Binding-site contacts:
Ligand atom CD2 contacts residue VAL73 of chain 4.A at 4.0 Å (hydrophobic).
Ligand atom CA contacts residue GLU245 of chain 4.A at 3.7 Å.
Ligand atom C contacts residue GLU245 of chain 4.A at 4.1 Å.
Ligand atom CE1 contacts residue GLN90 of chain 4.A at 3.7 Å.
Ligand atom N contacts residue GLU245 of chain 4.A at 2.9 Å (salt-bridge).
Ligand atom CD1 contacts residue LEU242 of chain 4.A at 3.8 Å (hydrophobic).
Ligand atom CD2 contacts residue PRO241 of chain 4.A at 3.6 Å (hydrophobic).
Ligand atom CD1 contacts residue VAL73 of chain 4.A at 4.3 Å (hydrophobic).
Ligand atom C contacts residue GLU245 of chain 4.A at 4.1 Å.
Ligand atom CD2 contacts residue ILE91 of chain 4.A at 3.4 Å (hydrophobic).
Ligand atom CB contacts residue GLN90 of chain 4.A at 4.2 Å.
Ligand atom O contacts residue MET83 of chain 4.A at 4.2 Å.
Ligand atom O contacts residue LYS77 of chain 4.A at 2.8 Å (salt-bridge).
Ligand atom CA contacts residue GLU245 of chain 4.A at 4.1 Å.
Ligand atom ND1 contacts residue GLN87 of chain 4.A at 3.6 Å.
Ligand atom CG contacts residue GLN87 of chain 4.A at 3.4 Å.
Ligand atom CD2 contacts residue GLN87 of chain 4.A at 3.5 Å.
Ligand atom CD2 contacts residue LEU94 of chain 4.A at 3.9 Å (hydrophobic).
Ligand atom CE1 contacts residue GLN87 of chain 4.A at 3.7 Å.
Ligand atom CG contacts residue GLU245 of chain 4.A at 4.2 Å.
Ligand atom CD2 contacts residue LEU242 of chain 4.A at 3.4 Å (hydrophobic).
Ligand atom CD1 contacts residue ILE91 of chain 4.A at 3.6 Å (hydrophobic).
Ligand atom CA contacts residue GLN87 of chain 4.A at 4.1 Å.
Ligand atom NE2 contacts residue GLN87 of chain 4.A at 3.6 Å.
Ligand atom NE2 contacts residue GLN90 of chain 4.A at 3.8 Å.
Ligand atom CD2 contacts residue ILE91 of chain 4.A at 4.2 Å (hydrophobic).
Ligand atom C contacts residue LYS77 of chain 4.A at 4.0 Å.
Ligand atom CB contacts residue VAL73 of chain 4.A at 4.3 Å (hydrophobic).
Ligand atom CB contacts residue GLN87 of chain 4.A at 3.5 Å.
Ligand atom NE2 contacts residue ILE91 of chain 4.A at 3.6 Å.
Ligand atom CD2 contacts residue GLN90 of chain 4.A at 4.3 Å.
Ligand atom CD1 contacts residue GLN90 of chain 4.A at 3.9 Å.
Ligand atom CA contacts residue LYS77 of chain 4.A at 4.2 Å.
Ligand atom N contacts residue GLU245 of chain 4.A at 3.2 Å (salt-bridge).
Ligand atom CB contacts residue GLU245 of chain 4.A at 3.2 Å.
Ligand atom CD2 contacts residue LEU246 of chain 4.A at 4.0 Å (hydrophobic).
Ligand atom CG contacts residue GLN90 of chain 4.A at 4.4 Å.
Ligand atom CD1 contacts residue LEU94 of chain 4.A at 4.1 Å (hydrophobic).
Ligand atom O contacts residue GLN87 of chain 4.A at 4.4 Å.
Ligand atom CD2 contacts residue LYS77 of chain 4.A at 3.6 Å.

The small molecule below binds the protein below.
Small molecule (SMILES): CC(C)C[C@H](NC(=O)[C@H](CC(C)C)NC(=O)[C@H](CC(C)C)NC(=O)[C@H](CCC(N)=O)NC(=O)[C@H](CC(C)C)NC(=O)[C@H](CC(C)C)NC(=O)[C@@H](N)[C@@H](C)O)C(=O)NCC(=O)N[C@H](C=O)CC1=NC=NC1

Sequence of chain 4.A:
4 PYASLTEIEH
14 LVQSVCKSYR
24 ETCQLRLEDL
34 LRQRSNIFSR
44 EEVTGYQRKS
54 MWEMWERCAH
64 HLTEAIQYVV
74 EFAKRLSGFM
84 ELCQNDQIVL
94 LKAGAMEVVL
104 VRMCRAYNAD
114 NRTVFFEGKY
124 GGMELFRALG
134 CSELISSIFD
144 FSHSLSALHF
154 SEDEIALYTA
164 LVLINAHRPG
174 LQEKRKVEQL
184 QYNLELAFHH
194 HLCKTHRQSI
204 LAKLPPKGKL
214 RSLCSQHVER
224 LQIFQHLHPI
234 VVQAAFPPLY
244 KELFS